Sequence of chain 1.B:
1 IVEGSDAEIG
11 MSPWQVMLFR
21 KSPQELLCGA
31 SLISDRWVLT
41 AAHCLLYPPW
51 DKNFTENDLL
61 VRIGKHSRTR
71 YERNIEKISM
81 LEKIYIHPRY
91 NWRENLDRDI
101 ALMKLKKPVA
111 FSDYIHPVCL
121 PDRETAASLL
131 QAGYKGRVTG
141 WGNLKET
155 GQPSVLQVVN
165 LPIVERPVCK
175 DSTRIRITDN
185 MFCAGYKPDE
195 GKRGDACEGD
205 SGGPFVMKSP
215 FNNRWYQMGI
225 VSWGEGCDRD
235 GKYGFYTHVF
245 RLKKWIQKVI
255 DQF

A protein and the small-molecule ligand that binds it are described below.
Small molecule (SMILES): CC[C@H](C)[C@H](NC(=O)[C@@H]1CCCN1C(=O)[C@H](CCC(=O)O)NC(=O)[C@H](Cc1ccc(O)cc1)NC(=O)CCC(=O)O)C(=O)N1C[C@H](O)C[C@H]1C(=O)N[C@@H](CCC(=O)O)C(=O)N[C@@H](CCC(=O)O)C(=O)N[C@@H](Cc1ccc(CS(=O)(=O)O)cc1)C(=O)N[C@@H](CC1CCCCC1)C(=O)N[C@@H](CCC(N)=O)C(=O)O

Binding-site contacts:
Ligand atom CD1 contacts residue PHE19 of chain 1.B at 3.6 Å (hydrophobic).
Ligand atom CG2 contacts residue ILE78 of chain 1.B at 3.4 Å (hydrophobic).
Ligand atom CG contacts residue TYR71 of chain 1.B at 3.6 Å (hydrophobic).
Ligand atom OE1 contacts residue TYR71 of chain 1.B at 3.5 Å (h-bond).
Ligand atom N contacts residue GLN24 of chain 1.B at 3.4 Å (h-bond).
Ligand atom S contacts residue TYR71 of chain 1.B at 3.5 Å (h-bond).
Ligand atom CB contacts residue TYR71 of chain 1.B at 3.8 Å (hydrophobic).
Ligand atom OXT contacts residue MET80 of chain 1.B at 3.6 Å (h-bond).
Ligand atom CZ contacts residue LEU26 of chain 1.B at 3.7 Å (hydrophobic).
Ligand atom OH contacts residue ARG68 of chain 1.B at 3.4 Å (salt-bridge).
Ligand atom CD1 contacts residue GLN24 of chain 1.B at 3.7 Å.
Ligand atom O1 contacts residue ARG68 of chain 1.B at 3.1 Å (salt-bridge).
Ligand atom OH contacts residue LEU26 of chain 1.B at 3.1 Å.
Ligand atom O4 contacts residue THR69 of chain 1.B at 3.4 Å.
Ligand atom OE2 contacts residue TYR71 of chain 1.B at 3.0 Å (h-bond).
Ligand atom CD1 contacts residue ILE78 of chain 1.B at 3.7 Å (hydrophobic).
Ligand atom CZ contacts residue GLN24 of chain 1.B at 3.4 Å.
Ligand atom CD2 contacts residue PHE19 of chain 1.B at 3.6 Å (hydrophobic).
Ligand atom CD contacts residue TYR71 of chain 1.B at 3.2 Å (hydrophobic).
Ligand atom CE1 contacts residue TYR71 of chain 1.B at 3.7 Å (hydrophobic).
Ligand atom CB contacts residue THR69 of chain 1.B at 3.0 Å.
Ligand atom CG1 contacts residue GLN24 of chain 1.B at 3.4 Å.
Ligand atom CA contacts residue THR69 of chain 1.B at 3.8 Å.
Ligand atom O3 contacts residue LYS77 of chain 1.B at 2.6 Å (salt-bridge).
Ligand atom O2 contacts residue LYS77 of chain 1.B at 3.1 Å (salt-bridge).
Ligand atom CE2 contacts residue ARG68 of chain 1.B at 3.4 Å.
Ligand atom CB contacts residue GLN24 of chain 1.B at 3.7 Å.
Ligand atom OD1 contacts residue TYR71 of chain 1.B at 3.5 Å.
Ligand atom CH contacts residue TYR71 of chain 1.B at 3.8 Å (hydrophobic).
Ligand atom O2 contacts residue ARG68 of chain 1.B at 2.8 Å (salt-bridge).
Ligand atom O1 contacts residue TYR71 of chain 1.B at 2.5 Å (h-bond).
Ligand atom S contacts residue LYS77 of chain 1.B at 3.2 Å (salt-bridge).
Ligand atom C contacts residue THR69 of chain 1.B at 3.7 Å.
Ligand atom CA contacts residue THR69 of chain 1.B at 3.4 Å.
Ligand atom C1 contacts residue ARG68 of chain 1.B at 3.3 Å.
Ligand atom OE1 contacts residue ARG70 of chain 1.B at 3.5 Å.
Ligand atom CD2 contacts residue ARG68 of chain 1.B at 3.5 Å.
Ligand atom O2 contacts residue ILE78 of chain 1.B at 3.0 Å (h-bond).
Ligand atom O3 contacts residue TYR71 of chain 1.B at 3.6 Å.
Ligand atom N contacts residue THR69 of chain 1.B at 2.7 Å (h-bond).